Binding-site contacts:
Ligand atom C2 contacts residue MAN1 of chain 1.N at 2.6 Å.
Ligand atom C6 contacts residue THR212 of chain 1.E at 4.3 Å.
Ligand atom O3 contacts residue PRO74 of chain 1.B at 4.0 Å.
Ligand atom C6 contacts residue MAN1 of chain 1.N at 4.1 Å.
Ligand atom O2 contacts residue MAN1 of chain 1.N at 3.4 Å (h-bond).
Ligand atom O6 contacts residue MAN1 of chain 1.N at 4.4 Å.
Ligand atom O3 contacts residue ARG211 of chain 1.E at 4.3 Å.
Ligand atom O6 contacts residue THR212 of chain 1.E at 4.0 Å.
Ligand atom C4 contacts residue ARG211 of chain 1.E at 3.0 Å.
Ligand atom C5 contacts residue MAN1 of chain 1.N at 2.7 Å.
Ligand atom C3 contacts residue MAN1 of chain 1.N at 2.8 Å.
Ligand atom C1 contacts residue MAN1 of chain 1.N at 2.1 Å.
Ligand atom O5 contacts residue MAN1 of chain 1.N at 2.6 Å (h-bond).
Ligand atom O5 contacts residue ARG211 of chain 1.E at 4.4 Å.
Ligand atom C6 contacts residue ARG211 of chain 1.E at 2.4 Å.
Ligand atom O4 contacts residue MAN1 of chain 1.N at 4.0 Å.
Ligand atom O6 contacts residue MAN3 of chain 1.H at 4.0 Å.
Ligand atom O6 contacts residue ARG211 of chain 1.E at 3.1 Å (salt-bridge).
Ligand atom C3 contacts residue ARG211 of chain 1.E at 4.4 Å.
Ligand atom C5 contacts residue ARG211 of chain 1.E at 3.4 Å.
Ligand atom O4 contacts residue ARG211 of chain 1.E at 2.8 Å.
Ligand atom C4 contacts residue MAN1 of chain 1.N at 3.4 Å.
Ligand atom O3 contacts residue MAN1 of chain 1.N at 4.1 Å.

A protein and the small-molecule ligand that binds it are described below.
Small molecule (SMILES): OC[C@H]1O[C@H](O[C@@H]2CO[C@H](CO)[C@@H](O)[C@@H]2O)[C@@H](O)[C@@H](O)[C@@H]1O

Sequence of chain 1.E:
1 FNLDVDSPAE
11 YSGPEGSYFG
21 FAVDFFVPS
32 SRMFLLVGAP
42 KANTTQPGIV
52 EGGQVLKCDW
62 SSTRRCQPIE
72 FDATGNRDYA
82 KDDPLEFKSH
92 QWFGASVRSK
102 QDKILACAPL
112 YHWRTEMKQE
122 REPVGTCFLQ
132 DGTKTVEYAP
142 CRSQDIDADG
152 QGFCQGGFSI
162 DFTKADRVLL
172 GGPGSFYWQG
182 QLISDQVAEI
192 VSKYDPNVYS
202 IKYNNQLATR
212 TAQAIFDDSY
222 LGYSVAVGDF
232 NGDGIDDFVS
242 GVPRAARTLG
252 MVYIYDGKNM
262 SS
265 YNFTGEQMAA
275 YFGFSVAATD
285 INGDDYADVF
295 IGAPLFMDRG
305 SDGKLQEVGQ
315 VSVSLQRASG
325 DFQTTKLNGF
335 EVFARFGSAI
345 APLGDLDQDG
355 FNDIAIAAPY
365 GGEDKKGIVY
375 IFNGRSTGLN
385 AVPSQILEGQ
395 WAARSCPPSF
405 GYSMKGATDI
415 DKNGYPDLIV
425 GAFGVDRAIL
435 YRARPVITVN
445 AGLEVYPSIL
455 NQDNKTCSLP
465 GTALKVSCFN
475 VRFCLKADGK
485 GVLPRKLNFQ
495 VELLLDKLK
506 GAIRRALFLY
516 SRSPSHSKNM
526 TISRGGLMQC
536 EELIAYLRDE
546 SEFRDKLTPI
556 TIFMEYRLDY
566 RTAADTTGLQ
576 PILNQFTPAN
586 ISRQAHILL

Sequence of chain 1.B:
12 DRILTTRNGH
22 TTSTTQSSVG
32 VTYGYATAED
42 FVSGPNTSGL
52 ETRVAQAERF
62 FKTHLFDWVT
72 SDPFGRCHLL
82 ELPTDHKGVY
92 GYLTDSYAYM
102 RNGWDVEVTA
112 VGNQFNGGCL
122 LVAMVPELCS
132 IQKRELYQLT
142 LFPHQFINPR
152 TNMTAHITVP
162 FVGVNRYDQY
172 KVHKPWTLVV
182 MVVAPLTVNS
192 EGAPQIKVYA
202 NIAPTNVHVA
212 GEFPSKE